Sequence of chain 1.J:
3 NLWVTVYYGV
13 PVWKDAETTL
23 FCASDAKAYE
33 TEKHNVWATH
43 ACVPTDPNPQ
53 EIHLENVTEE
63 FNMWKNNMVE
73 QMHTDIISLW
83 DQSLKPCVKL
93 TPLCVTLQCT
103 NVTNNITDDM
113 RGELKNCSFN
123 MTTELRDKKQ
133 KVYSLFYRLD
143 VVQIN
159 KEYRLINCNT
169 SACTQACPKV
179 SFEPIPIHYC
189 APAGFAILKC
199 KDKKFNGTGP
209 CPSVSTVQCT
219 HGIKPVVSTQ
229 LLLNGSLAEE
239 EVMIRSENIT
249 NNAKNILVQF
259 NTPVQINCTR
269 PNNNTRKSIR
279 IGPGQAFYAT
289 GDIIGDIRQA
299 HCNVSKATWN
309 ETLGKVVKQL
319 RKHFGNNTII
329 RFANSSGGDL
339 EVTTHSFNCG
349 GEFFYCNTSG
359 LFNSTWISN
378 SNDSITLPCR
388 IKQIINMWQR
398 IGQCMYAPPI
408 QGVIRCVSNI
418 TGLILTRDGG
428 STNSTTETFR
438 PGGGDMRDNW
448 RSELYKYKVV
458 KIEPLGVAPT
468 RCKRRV

This protein binds this small molecule.
Small molecule (SMILES): CC(=O)N[C@@H]1[C@@H](O)[C@H](O)[C@@H](CO)O[C@H]1O

Binding-site contacts:
Ligand atom O7 contacts residue ASN204 of chain 1.J at 4.4 Å.
Ligand atom C3 contacts residue ASN204 of chain 1.J at 3.8 Å.
Ligand atom N2 contacts residue THR206 of chain 1.J at 4.1 Å.
Ligand atom C7 contacts residue ASN204 of chain 1.J at 3.9 Å.
Ligand atom C4 contacts residue ASN204 of chain 1.J at 4.2 Å.
Ligand atom N2 contacts residue ASN204 of chain 1.J at 2.9 Å (h-bond).
Ligand atom C5 contacts residue ASN204 of chain 1.J at 3.7 Å.
Ligand atom C1 contacts residue ASN204 of chain 1.J at 1.4 Å.
Ligand atom C2 contacts residue ASN204 of chain 1.J at 2.4 Å.
Ligand atom O5 contacts residue ASN204 of chain 1.J at 2.4 Å (h-bond).